A small-molecule ligand and the protein it binds are described below.
Small molecule (SMILES): CC(=O)N[C@H]1[C@H](O[C@H]2[C@H](O)[C@@H](NC(C)=O)CO[C@@H]2CO)O[C@H](CO)[C@@H](O[C@@H]2O[C@H](CO)[C@@H](O)[C@H](O)[C@@H]2O)[C@@H]1O

Binding-site contacts:
Ligand atom O5 contacts residue GLY149 of chain 3.C at 4.1 Å.
Ligand atom O5 contacts residue ASN145 of chain 3.C at 2.3 Å (h-bond).
Ligand atom O5 contacts residue ASN148 of chain 3.C at 3.8 Å.
Ligand atom C7 contacts residue ASN145 of chain 3.C at 3.6 Å.
Ligand atom C2 contacts residue ASN145 of chain 3.C at 2.3 Å.
Ligand atom C6 contacts residue GLY149 of chain 3.C at 4.3 Å.
Ligand atom O5 contacts residue ASN150 of chain 3.C at 3.3 Å (h-bond).
Ligand atom O6 contacts residue ASN150 of chain 3.C at 3.1 Å (h-bond).
Ligand atom C5 contacts residue ASN148 of chain 3.C at 4.1 Å.
Ligand atom C1 contacts residue ASN148 of chain 3.C at 4.3 Å.
Ligand atom N2 contacts residue ASN145 of chain 3.C at 2.9 Å (h-bond).
Ligand atom C1 contacts residue THR147 of chain 3.C at 4.1 Å.
Ligand atom C5 contacts residue ASN150 of chain 3.C at 4.1 Å.
Ligand atom C5 contacts residue ASN145 of chain 3.C at 3.6 Å.
Ligand atom N2 contacts residue THR147 of chain 3.C at 4.1 Å.
Ligand atom C6 contacts residue ASN150 of chain 3.C at 3.8 Å.
Ligand atom C3 contacts residue ASN145 of chain 3.C at 3.7 Å.
Ligand atom C1 contacts residue ASN150 of chain 3.C at 4.3 Å.
Ligand atom O6 contacts residue ASN148 of chain 3.C at 3.2 Å (h-bond).
Ligand atom C6 contacts residue ASN148 of chain 3.C at 4.2 Å.
Ligand atom C1 contacts residue ASN145 of chain 3.C at 1.5 Å.
Ligand atom O7 contacts residue ASN145 of chain 3.C at 3.6 Å (h-bond).
Ligand atom C4 contacts residue ASN145 of chain 3.C at 4.1 Å.
Ligand atom O6 contacts residue GLY149 of chain 3.C at 2.9 Å.

Sequence of chain 3.C:
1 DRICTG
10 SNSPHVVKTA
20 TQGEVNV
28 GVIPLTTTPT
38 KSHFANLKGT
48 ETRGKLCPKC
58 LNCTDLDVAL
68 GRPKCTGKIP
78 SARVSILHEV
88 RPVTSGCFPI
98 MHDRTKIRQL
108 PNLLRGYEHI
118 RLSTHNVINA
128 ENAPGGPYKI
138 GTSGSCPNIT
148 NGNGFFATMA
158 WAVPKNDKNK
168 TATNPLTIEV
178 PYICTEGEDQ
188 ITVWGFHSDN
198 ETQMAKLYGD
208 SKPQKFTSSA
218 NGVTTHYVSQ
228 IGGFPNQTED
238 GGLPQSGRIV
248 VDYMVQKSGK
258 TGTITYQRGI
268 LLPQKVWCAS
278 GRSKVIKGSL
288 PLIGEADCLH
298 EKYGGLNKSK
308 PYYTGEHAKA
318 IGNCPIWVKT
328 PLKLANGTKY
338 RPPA